Sequence of chain 1.A:
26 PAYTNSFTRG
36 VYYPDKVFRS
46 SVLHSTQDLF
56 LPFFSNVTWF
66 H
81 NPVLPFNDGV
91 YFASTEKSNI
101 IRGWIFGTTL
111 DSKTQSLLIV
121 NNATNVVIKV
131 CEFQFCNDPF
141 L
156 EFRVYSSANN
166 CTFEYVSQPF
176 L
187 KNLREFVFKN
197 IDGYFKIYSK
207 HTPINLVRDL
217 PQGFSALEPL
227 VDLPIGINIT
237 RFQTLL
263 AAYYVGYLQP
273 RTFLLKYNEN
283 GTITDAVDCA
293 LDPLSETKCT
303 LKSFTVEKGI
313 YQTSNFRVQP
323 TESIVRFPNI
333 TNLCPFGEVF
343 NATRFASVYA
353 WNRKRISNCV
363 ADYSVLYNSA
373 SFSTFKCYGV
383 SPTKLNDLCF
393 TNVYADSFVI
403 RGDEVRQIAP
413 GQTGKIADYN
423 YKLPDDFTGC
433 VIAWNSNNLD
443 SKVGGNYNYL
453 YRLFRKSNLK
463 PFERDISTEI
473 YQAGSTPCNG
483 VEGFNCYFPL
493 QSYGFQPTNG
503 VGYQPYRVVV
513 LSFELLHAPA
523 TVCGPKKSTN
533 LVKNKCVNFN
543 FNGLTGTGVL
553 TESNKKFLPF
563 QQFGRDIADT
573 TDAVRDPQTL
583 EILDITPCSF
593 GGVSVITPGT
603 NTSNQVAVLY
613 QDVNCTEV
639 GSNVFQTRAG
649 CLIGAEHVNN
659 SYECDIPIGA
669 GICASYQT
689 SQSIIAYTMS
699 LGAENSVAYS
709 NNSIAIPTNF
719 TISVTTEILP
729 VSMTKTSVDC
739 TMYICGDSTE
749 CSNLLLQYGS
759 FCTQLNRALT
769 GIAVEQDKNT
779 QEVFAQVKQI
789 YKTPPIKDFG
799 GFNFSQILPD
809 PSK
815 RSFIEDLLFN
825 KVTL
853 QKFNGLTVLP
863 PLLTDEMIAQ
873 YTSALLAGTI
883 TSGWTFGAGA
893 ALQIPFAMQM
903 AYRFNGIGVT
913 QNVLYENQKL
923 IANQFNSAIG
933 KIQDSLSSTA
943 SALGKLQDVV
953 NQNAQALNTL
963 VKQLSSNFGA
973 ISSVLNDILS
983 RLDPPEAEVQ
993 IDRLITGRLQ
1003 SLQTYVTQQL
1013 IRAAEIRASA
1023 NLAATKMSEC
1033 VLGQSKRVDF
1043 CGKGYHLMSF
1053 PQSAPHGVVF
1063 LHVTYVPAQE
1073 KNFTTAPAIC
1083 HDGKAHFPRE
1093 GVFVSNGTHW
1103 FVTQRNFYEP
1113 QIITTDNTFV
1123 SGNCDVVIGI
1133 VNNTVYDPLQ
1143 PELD

Binding-site contacts:
Ligand atom C6 contacts residue SER803 of chain 1.A at 4.4 Å.
Ligand atom O7 contacts residue ASN801 of chain 1.A at 2.9 Å (h-bond).
Ligand atom C2 contacts residue SER803 of chain 1.A at 4.2 Å.
Ligand atom C1 contacts residue GLN804 of chain 1.A at 4.5 Å.
Ligand atom C8 contacts residue ASN801 of chain 1.A at 4.3 Å.
Ligand atom O5 contacts residue SER803 of chain 1.A at 3.5 Å (h-bond).
Ligand atom C3 contacts residue SER803 of chain 1.A at 4.2 Å.
Ligand atom C4 contacts residue ASN801 of chain 1.A at 4.2 Å.
Ligand atom C4 contacts residue SER803 of chain 1.A at 4.3 Å.
Ligand atom C1 contacts residue ASN801 of chain 1.A at 1.4 Å.
Ligand atom C6 contacts residue GLN804 of chain 1.A at 3.4 Å.
Ligand atom O5 contacts residue GLN804 of chain 1.A at 3.9 Å.
Ligand atom C2 contacts residue ASN801 of chain 1.A at 2.5 Å.
Ligand atom C7 contacts residue ASN801 of chain 1.A at 3.1 Å.
Ligand atom N2 contacts residue ASN801 of chain 1.A at 2.9 Å (h-bond).
Ligand atom C5 contacts residue SER803 of chain 1.A at 3.4 Å.
Ligand atom C1 contacts residue SER803 of chain 1.A at 3.2 Å.
Ligand atom O6 contacts residue GLN804 of chain 1.A at 3.5 Å (h-bond).
Ligand atom O5 contacts residue ASN801 of chain 1.A at 2.4 Å (h-bond).
Ligand atom C3 contacts residue ASN801 of chain 1.A at 3.8 Å.
Ligand atom C5 contacts residue ASN801 of chain 1.A at 3.7 Å.
Ligand atom C5 contacts residue GLN804 of chain 1.A at 3.4 Å.

The protein below binds the small molecule below.
Small molecule (SMILES): CC(=O)N[C@@H]1[C@@H](O)[C@H](O)[C@@H](CO)O[C@H]1O